A protein and the small-molecule ligand that binds it are described below.
Small molecule (SMILES): CC(=O)N[C@H]1[C@H](O[C@H]2[C@H](O)[C@@H](NC(C)=O)CO[C@@H]2CO)O[C@H](CO)[C@@H](O[C@@H]2O[C@H](CO)[C@@H](O)[C@H](O[C@H]3O[C@H](CO)[C@@H](O)[C@H](O)[C@@H]3O)[C@@H]2O)[C@@H]1O

Sequence of chain 1.E:
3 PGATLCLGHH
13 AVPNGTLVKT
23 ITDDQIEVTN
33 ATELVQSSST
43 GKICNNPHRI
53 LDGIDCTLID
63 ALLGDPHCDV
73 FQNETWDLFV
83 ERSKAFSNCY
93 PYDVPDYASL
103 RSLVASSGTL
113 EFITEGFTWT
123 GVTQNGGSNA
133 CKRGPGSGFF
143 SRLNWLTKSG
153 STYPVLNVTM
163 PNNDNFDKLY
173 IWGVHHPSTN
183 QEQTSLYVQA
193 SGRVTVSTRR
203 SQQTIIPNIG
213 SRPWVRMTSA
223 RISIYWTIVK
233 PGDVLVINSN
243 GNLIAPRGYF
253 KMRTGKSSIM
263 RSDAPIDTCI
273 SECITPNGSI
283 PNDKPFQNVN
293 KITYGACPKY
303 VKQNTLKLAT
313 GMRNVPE

Binding-site contacts:
Ligand atom C5 contacts residue ASN159 of chain 1.E at 3.5 Å.
Ligand atom C6 contacts residue THR161 of chain 1.E at 3.5 Å.
Ligand atom O5 contacts residue ASN159 of chain 1.E at 2.2 Å (h-bond).
Ligand atom C1 contacts residue ASN159 of chain 1.E at 1.4 Å.
Ligand atom O7 contacts residue ASN159 of chain 1.E at 3.6 Å (h-bond).
Ligand atom C3 contacts residue ASN159 of chain 1.E at 3.8 Å.
Ligand atom C2 contacts residue ASN159 of chain 1.E at 2.6 Å.
Ligand atom C4 contacts residue ASN159 of chain 1.E at 4.2 Å.
Ligand atom O6 contacts residue THR161 of chain 1.E at 3.9 Å.
Ligand atom C7 contacts residue ASN159 of chain 1.E at 3.5 Å.
Ligand atom N2 contacts residue ASN159 of chain 1.E at 3.1 Å (h-bond).
Ligand atom C8 contacts residue VAL236 of chain 1.E at 4.2 Å (hydrophobic).
Ligand atom C8 contacts residue THR161 of chain 1.E at 3.5 Å.